The protein below binds the small molecule below.
Small molecule (SMILES): NCC(=O)N[C@@H]1O[C@H](COP(=O)([O-])[O-])[C@@H](O)[C@H]1O

Sequence of chain 1.A:
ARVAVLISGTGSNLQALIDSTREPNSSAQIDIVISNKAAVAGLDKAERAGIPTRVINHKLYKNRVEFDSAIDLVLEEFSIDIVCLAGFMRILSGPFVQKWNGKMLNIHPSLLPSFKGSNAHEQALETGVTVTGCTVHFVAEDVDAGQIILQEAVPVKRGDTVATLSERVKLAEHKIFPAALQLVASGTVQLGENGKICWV

Binding-site contacts:
Ligand atom N24 contacts residue LEU85 of chain 1.A at 3.5 Å.
Ligand atom C23 contacts residue GLY87 of chain 1.A at 3.2 Å.
Ligand atom O6 contacts residue ASN13 of chain 1.A at 3.3 Å (h-bond).
Ligand atom O22 contacts residue GLY87 of chain 1.A at 3.2 Å.
Ligand atom N19 contacts residue KEU1 of chain 1.E at 3.5 Å.
Ligand atom N24 contacts residue GLY87 of chain 1.A at 3.5 Å (h-bond).
Ligand atom O22 contacts residue PHE88 of chain 1.A at 3.6 Å (h-bond).
Ligand atom C23 contacts residue ILE107 of chain 1.A at 3.1 Å (hydrophobic).
Ligand atom O16 contacts residue SER12 of chain 1.A at 3.4 Å (h-bond).
Ligand atom P15 contacts residue GLY11 of chain 1.A at 3.6 Å.
Ligand atom O17 contacts residue LYS170 of chain 1.A at 2.9 Å (salt-bridge).
Ligand atom C1 contacts residue GLU173 of chain 1.A at 3.6 Å.
Ligand atom C2 contacts residue GLU173 of chain 1.A at 3.4 Å.
Ligand atom O22 contacts residue KEU1 of chain 1.E at 2.2 Å.
Ligand atom N19 contacts residue ILE107 of chain 1.A at 2.8 Å (h-bond).
Ligand atom C10 contacts residue GLY87 of chain 1.A at 3.3 Å.
Ligand atom C23 contacts residue ASN106 of chain 1.A at 2.6 Å.
Ligand atom O6 contacts residue LYS170 of chain 1.A at 3.4 Å.
Ligand atom O8 contacts residue PRO109 of chain 1.A at 3.0 Å.
Ligand atom C21 contacts residue GLY87 of chain 1.A at 2.8 Å.
Ligand atom C21 contacts residue ILE107 of chain 1.A at 3.4 Å (hydrophobic).
Ligand atom C21 contacts residue KEU1 of chain 1.E at 3.0 Å.
Ligand atom P15 contacts residue SER12 of chain 1.A at 3.6 Å.
Ligand atom O4 contacts residue GLY87 of chain 1.A at 3.6 Å.
Ligand atom O17 contacts residue SER12 of chain 1.A at 2.5 Å (h-bond).
Ligand atom C23 contacts residue LEU85 of chain 1.A at 3.3 Å (hydrophobic).
Ligand atom O16 contacts residue ASN13 of chain 1.A at 2.9 Å (h-bond).
Ligand atom N24 contacts residue PHE88 of chain 1.A at 2.9 Å (h-bond).
Ligand atom O18 contacts residue THR10 of chain 1.A at 3.5 Å (h-bond).
Ligand atom O17 contacts residue GLY11 of chain 1.A at 3.5 Å (h-bond).
Ligand atom O8 contacts residue GLU173 of chain 1.A at 2.4 Å (salt-bridge).
Ligand atom O18 contacts residue GLY11 of chain 1.A at 2.7 Å (h-bond).
Ligand atom O22 contacts residue MET89 of chain 1.A at 2.7 Å.
Ligand atom C3 contacts residue KEU1 of chain 1.E at 3.6 Å.
Ligand atom N24 contacts residue ASN106 of chain 1.A at 2.7 Å (h-bond).
Ligand atom O12 contacts residue LYS170 of chain 1.A at 3.5 Å (salt-bridge).
Ligand atom O6 contacts residue GLU173 of chain 1.A at 2.7 Å (salt-bridge).
Ligand atom C23 contacts residue KEU1 of chain 1.E at 3.1 Å.
Ligand atom O17 contacts residue THR10 of chain 1.A at 3.5 Å.
Ligand atom N24 contacts residue KEU1 of chain 1.E at 3.3 Å.